Sequence of chain 1.D:
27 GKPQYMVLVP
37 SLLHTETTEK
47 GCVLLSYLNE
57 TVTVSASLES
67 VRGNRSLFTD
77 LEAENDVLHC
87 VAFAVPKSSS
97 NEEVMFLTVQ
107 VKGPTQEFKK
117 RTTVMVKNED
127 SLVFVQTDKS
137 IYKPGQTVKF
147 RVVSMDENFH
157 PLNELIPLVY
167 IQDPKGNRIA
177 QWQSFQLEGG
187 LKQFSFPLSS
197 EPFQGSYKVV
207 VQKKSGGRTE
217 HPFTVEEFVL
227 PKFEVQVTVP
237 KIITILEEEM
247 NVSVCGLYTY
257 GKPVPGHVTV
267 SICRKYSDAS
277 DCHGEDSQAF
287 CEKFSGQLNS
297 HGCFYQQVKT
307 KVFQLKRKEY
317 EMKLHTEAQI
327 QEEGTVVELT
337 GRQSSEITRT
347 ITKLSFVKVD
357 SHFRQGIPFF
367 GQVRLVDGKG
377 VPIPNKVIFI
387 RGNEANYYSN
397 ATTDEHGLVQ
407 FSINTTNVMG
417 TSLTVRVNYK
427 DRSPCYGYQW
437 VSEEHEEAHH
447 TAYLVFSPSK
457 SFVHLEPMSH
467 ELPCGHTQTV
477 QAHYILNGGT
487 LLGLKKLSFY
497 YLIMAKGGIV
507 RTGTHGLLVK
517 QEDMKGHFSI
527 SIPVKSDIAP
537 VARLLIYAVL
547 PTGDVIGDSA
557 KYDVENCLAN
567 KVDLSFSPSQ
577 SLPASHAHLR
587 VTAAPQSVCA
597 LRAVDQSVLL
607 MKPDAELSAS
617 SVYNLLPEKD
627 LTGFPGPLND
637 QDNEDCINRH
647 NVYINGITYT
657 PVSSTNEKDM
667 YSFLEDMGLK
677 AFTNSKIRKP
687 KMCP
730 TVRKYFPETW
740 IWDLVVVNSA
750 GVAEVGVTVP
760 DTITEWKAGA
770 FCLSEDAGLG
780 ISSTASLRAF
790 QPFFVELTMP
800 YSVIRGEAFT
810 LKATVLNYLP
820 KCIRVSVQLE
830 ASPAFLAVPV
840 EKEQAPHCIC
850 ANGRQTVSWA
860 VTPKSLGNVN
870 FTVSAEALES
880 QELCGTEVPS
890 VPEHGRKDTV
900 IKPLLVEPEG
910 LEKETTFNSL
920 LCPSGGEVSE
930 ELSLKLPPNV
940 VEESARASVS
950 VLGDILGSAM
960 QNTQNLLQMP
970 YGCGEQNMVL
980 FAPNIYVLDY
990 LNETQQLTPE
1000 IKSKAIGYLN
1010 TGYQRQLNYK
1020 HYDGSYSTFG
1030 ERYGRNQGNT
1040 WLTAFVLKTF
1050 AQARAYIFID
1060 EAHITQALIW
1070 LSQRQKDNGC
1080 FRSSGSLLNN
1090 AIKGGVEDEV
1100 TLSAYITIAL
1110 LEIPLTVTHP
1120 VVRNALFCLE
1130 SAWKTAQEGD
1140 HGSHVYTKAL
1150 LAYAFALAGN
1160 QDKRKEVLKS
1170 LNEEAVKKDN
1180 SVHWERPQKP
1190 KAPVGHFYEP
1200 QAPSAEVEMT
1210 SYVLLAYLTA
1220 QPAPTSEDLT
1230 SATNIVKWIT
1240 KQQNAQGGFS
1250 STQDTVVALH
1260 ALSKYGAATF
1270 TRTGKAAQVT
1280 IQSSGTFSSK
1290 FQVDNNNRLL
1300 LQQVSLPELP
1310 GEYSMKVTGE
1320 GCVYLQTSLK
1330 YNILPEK

This small molecule binds to this protein.
Small molecule (SMILES): CC(=O)N[C@H]1[C@H](O[C@H]2[C@H](O)[C@@H](NC(C)=O)CO[C@@H]2CO)O[C@H](CO)[C@@H](O)[C@@H]1O

Binding-site contacts:
Ligand atom C1 contacts residue PRO29 of chain 1.D at 4.4 Å (hydrophobic).
Ligand atom C6 contacts residue THR111 of chain 1.D at 3.4 Å.
Ligand atom C2 contacts residue ASN55 of chain 1.D at 2.4 Å.
Ligand atom C5 contacts residue ASN55 of chain 1.D at 3.6 Å.
Ligand atom N2 contacts residue GLY27 of chain 1.D at 4.1 Å.
Ligand atom O3 contacts residue PRO29 of chain 1.D at 4.3 Å.
Ligand atom C3 contacts residue ASN55 of chain 1.D at 3.8 Å.
Ligand atom N2 contacts residue PRO29 of chain 1.D at 3.4 Å.
Ligand atom C7 contacts residue THR111 of chain 1.D at 4.5 Å.
Ligand atom C1 contacts residue ASN55 of chain 1.D at 1.4 Å.
Ligand atom C4 contacts residue ASN55 of chain 1.D at 4.1 Å.
Ligand atom O7 contacts residue ASN55 of chain 1.D at 4.3 Å.
Ligand atom C2 contacts residue PRO29 of chain 1.D at 3.8 Å (hydrophobic).
Ligand atom C7 contacts residue GLY27 of chain 1.D at 4.3 Å.
Ligand atom C8 contacts residue LYS28 of chain 1.D at 4.4 Å.
Ligand atom C7 contacts residue ASN55 of chain 1.D at 3.9 Å.
Ligand atom C5 contacts residue THR111 of chain 1.D at 4.2 Å.
Ligand atom O5 contacts residue THR111 of chain 1.D at 3.8 Å.
Ligand atom O5 contacts residue ASN55 of chain 1.D at 2.3 Å (h-bond).
Ligand atom C8 contacts residue GLY27 of chain 1.D at 3.4 Å.
Ligand atom O6 contacts residue ASN55 of chain 1.D at 4.2 Å.
Ligand atom O6 contacts residue THR111 of chain 1.D at 3.3 Å.
Ligand atom O7 contacts residue THR111 of chain 1.D at 4.4 Å.
Ligand atom C8 contacts residue THR111 of chain 1.D at 4.0 Å.
Ligand atom N2 contacts residue ASN55 of chain 1.D at 3.0 Å (h-bond).